Binding-site contacts:
Ligand atom N3 contacts residue PHE368 of chain 1.A at 3.9 Å.
Ligand atom C1' contacts residue HIS383 of chain 1.A at 3.3 Å.
Ligand atom C1' contacts residue GLU339 of chain 1.A at 3.7 Å.
Ligand atom C8 contacts residue HIS383 of chain 1.A at 3.9 Å.
Ligand atom N7 contacts residue GLU387 of chain 1.A at 3.6 Å.
Ligand atom N3 contacts residue HIS383 of chain 1.A at 3.4 Å (h-bond).
Ligand atom C8 contacts residue ALA388 of chain 1.A at 3.5 Å (hydrophobic).
Ligand atom O1P contacts residue LYS342 of chain 1.A at 3.7 Å.
Ligand atom C4 contacts residue PHE368 of chain 1.A at 3.7 Å (hydrophobic).
Ligand atom C5 contacts residue PHE368 of chain 1.A at 3.8 Å (hydrophobic).
Ligand atom C2 contacts residue HIS383 of chain 1.A at 3.9 Å.
Ligand atom C3' contacts residue GLU339 of chain 1.A at 3.9 Å.
Ligand atom O5' contacts residue ILE343 of chain 1.A at 3.6 Å.
Ligand atom N7 contacts residue ALA388 of chain 1.A at 3.0 Å (h-bond).
Ligand atom O3' contacts residue LYS342 of chain 1.A at 3.0 Å.
Ligand atom C6 contacts residue ASN379 of chain 1.A at 3.7 Å.
Ligand atom N9 contacts residue HIS383 of chain 1.A at 3.6 Å.
Ligand atom C6 contacts residue PHE368 of chain 1.A at 3.8 Å (hydrophobic).
Ligand atom C5' contacts residue ILE343 of chain 1.A at 3.9 Å (hydrophobic).
Ligand atom O4' contacts residue GLU339 of chain 1.A at 2.5 Å (salt-bridge).
Ligand atom C2' contacts residue LEU366 of chain 1.A at 3.4 Å (hydrophobic).
Ligand atom O5' contacts residue LEU362 of chain 1.A at 3.5 Å.
Ligand atom N1 contacts residue ASN379 of chain 1.A at 3.8 Å.
Ligand atom N1 contacts residue PHE368 of chain 1.A at 4.0 Å.
Ligand atom C8 contacts residue GLU387 of chain 1.A at 3.8 Å.
Ligand atom C3' contacts residue LEU366 of chain 1.A at 3.5 Å (hydrophobic).
Ligand atom O2' contacts residue PHE368 of chain 1.A at 3.6 Å.
Ligand atom O5' contacts residue LEU386 of chain 1.A at 2.6 Å (h-bond).
Ligand atom C5' contacts residue LEU386 of chain 1.A at 3.6 Å (hydrophobic).
Ligand atom N6 contacts residue ASN379 of chain 1.A at 3.2 Å (h-bond).
Ligand atom O4' contacts residue HIS383 of chain 1.A at 3.0 Å (h-bond).
Ligand atom O2' contacts residue LEU366 of chain 1.A at 3.7 Å.
Ligand atom C5' contacts residue GLU339 of chain 1.A at 3.1 Å.
Ligand atom C8 contacts residue LEU386 of chain 1.A at 3.4 Å (hydrophobic).
Ligand atom C4 contacts residue HIS383 of chain 1.A at 3.5 Å.
Ligand atom P contacts residue LYS342 of chain 1.A at 3.8 Å.
Ligand atom C4' contacts residue GLU339 of chain 1.A at 2.5 Å.
Ligand atom O3P contacts residue LEU366 of chain 1.A at 3.9 Å.
Ligand atom N6 contacts residue GLU387 of chain 1.A at 3.1 Å (salt-bridge).
Ligand atom C5 contacts residue HIS383 of chain 1.A at 3.9 Å.

A small-molecule ligand and the protein it binds are described below.
Small molecule (SMILES): Nc1ncnc2c1ncn2[C@@H]1O[C@H](CO)[C@H]2OP(=O)(O)O[C@H]21

Sequence of chain 1.A:
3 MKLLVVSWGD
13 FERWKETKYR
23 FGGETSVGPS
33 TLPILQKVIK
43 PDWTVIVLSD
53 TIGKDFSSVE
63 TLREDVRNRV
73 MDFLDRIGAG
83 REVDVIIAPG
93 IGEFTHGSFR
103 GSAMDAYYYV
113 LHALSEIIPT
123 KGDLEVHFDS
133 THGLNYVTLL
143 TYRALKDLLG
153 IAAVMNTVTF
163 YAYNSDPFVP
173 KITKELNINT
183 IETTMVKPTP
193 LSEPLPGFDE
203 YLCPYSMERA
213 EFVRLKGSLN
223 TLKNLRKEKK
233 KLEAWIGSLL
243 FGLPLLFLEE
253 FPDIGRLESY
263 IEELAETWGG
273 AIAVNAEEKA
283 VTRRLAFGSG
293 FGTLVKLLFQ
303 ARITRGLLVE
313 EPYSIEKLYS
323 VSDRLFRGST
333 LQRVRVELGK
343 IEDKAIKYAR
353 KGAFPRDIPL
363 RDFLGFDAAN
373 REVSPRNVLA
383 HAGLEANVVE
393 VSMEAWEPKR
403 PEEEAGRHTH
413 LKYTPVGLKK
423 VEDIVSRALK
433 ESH